The small molecule below binds the protein below.
Small molecule (SMILES): CC(=O)N[C@@H]1[C@@H](O)[C@H](O)[C@@H](CO)O[C@H]1O

Binding-site contacts:
Ligand atom C1 contacts residue ASN240 of chain 48.F at 1.5 Å.
Ligand atom C5 contacts residue ASN240 of chain 48.F at 3.7 Å.
Ligand atom C8 contacts residue ASN240 of chain 48.F at 3.9 Å.
Ligand atom O5 contacts residue ASN240 of chain 48.F at 2.4 Å (h-bond).
Ligand atom C7 contacts residue ASN240 of chain 48.F at 3.2 Å.
Ligand atom C2 contacts residue ASN240 of chain 48.F at 2.5 Å.
Ligand atom O7 contacts residue GLY239 of chain 48.F at 3.6 Å.
Ligand atom C3 contacts residue ASN240 of chain 48.F at 3.7 Å.
Ligand atom C4 contacts residue ASN240 of chain 48.F at 4.3 Å.
Ligand atom N2 contacts residue ASN240 of chain 48.F at 2.8 Å (h-bond).
Ligand atom O7 contacts residue ASN240 of chain 48.F at 3.0 Å (h-bond).

Sequence of chain 48.F:
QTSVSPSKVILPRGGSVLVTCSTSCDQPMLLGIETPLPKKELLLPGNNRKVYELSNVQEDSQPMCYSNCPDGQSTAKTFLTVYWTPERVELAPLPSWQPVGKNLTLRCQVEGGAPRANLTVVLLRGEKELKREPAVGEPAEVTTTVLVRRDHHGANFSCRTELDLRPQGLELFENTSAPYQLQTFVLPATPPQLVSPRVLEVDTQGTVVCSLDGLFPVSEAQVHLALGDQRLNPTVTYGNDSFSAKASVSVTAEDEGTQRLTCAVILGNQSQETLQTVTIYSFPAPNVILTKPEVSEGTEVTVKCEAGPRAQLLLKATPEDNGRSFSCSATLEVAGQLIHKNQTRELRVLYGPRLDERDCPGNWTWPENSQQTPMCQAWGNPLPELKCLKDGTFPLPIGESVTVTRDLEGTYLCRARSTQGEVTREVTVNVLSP